The small molecule below binds the protein below.
Small molecule (SMILES): CC[C@H](C)[C@H](NC(=O)[C@@H]1CCCN1CC(=O)[C@H](Cc1ccccc1)NC(=O)[C@H](CC(N)=O)NC(=O)[C@H](CC(C)C)NC(=O)[C@@H](N)CO)C(=O)N[C@H](C(=O)OC)C(C)C

Binding-site contacts:
Ligand atom ND2 contacts residue GLY48 of chain 1.A at 3.5 Å (h-bond).
Ligand atom C4 contacts residue ASP25 of chain 1.A at 2.8 Å.
Ligand atom C1 contacts residue ASP25 of chain 1.B at 3.3 Å.
Ligand atom O contacts residue GLY48 of chain 1.A at 3.0 Å (h-bond).
Ligand atom OG contacts residue ASP30 of chain 1.A at 3.0 Å (salt-bridge).
Ligand atom C1 contacts residue ASP25 of chain 1.A at 3.3 Å.
Ligand atom O contacts residue GLY48 of chain 1.B at 3.4 Å (h-bond).
Ligand atom CD1 contacts residue ILE50 of chain 1.A at 3.3 Å (hydrophobic).
Ligand atom C contacts residue GLY48 of chain 1.A at 3.6 Å.
Ligand atom N contacts residue GLY27 of chain 1.B at 3.1 Å (h-bond).
Ligand atom O1 contacts residue ASP25 of chain 1.B at 2.4 Å (salt-bridge).
Ligand atom CB contacts residue ARG8 of chain 1.A at 3.4 Å.
Ligand atom N contacts residue GLY27 of chain 1.A at 3.1 Å (h-bond).
Ligand atom CA contacts residue ASP29 of chain 1.B at 3.4 Å.
Ligand atom CB contacts residue ASP30 of chain 1.A at 3.5 Å.
Ligand atom OD1 contacts residue ALA28 of chain 1.A at 3.5 Å.
Ligand atom C8 contacts residue GLY27 of chain 1.B at 3.3 Å.
Ligand atom N contacts residue ASP29 of chain 1.A at 3.0 Å (salt-bridge).
Ligand atom O contacts residue ASP29 of chain 1.A at 3.0 Å (salt-bridge).
Ligand atom O contacts residue GLY48 of chain 1.B at 3.0 Å (h-bond).
Ligand atom N contacts residue GLY48 of chain 1.A at 2.9 Å (h-bond).
Ligand atom C7 contacts residue GLY27 of chain 1.A at 3.5 Å.
Ligand atom CG1 contacts residue ILE84 of chain 1.B at 3.2 Å (hydrophobic).
Ligand atom C10 contacts residue ASP25 of chain 1.B at 3.1 Å.
Ligand atom OD1 contacts residue ASP30 of chain 1.A at 3.0 Å (salt-bridge).
Ligand atom C12 contacts residue ILE50 of chain 1.A at 3.5 Å (hydrophobic).
Ligand atom CA contacts residue GLY48 of chain 1.A at 3.4 Å.
Ligand atom O1 contacts residue ASP25 of chain 1.A at 2.8 Å (salt-bridge).
Ligand atom C6 contacts residue ILE50 of chain 1.A at 3.6 Å (hydrophobic).
Ligand atom O contacts residue GLY49 of chain 1.B at 3.2 Å.
Ligand atom CA contacts residue ASP29 of chain 1.A at 3.6 Å.
Ligand atom CG1 contacts residue ALA28 of chain 1.B at 3.6 Å (hydrophobic).
Ligand atom C contacts residue GLY48 of chain 1.B at 3.6 Å.
Ligand atom CG1 contacts residue ARG8 of chain 1.A at 3.3 Å.
Ligand atom O contacts residue GLY27 of chain 1.A at 3.6 Å.
Ligand atom OD1 contacts residue ASP29 of chain 1.A at 3.2 Å (salt-bridge).
Ligand atom O contacts residue ASP29 of chain 1.B at 2.8 Å (salt-bridge).
Ligand atom C13 contacts residue VAL82 of chain 1.B at 3.2 Å (hydrophobic).
Ligand atom N contacts residue GLY48 of chain 1.B at 2.9 Å (h-bond).
Ligand atom CA contacts residue GLY48 of chain 1.B at 3.3 Å.

Sequence of chain 1.B:
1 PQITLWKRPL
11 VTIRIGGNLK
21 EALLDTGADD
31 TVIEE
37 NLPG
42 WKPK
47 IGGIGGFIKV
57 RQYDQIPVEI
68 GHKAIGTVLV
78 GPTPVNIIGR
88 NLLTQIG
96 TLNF

Sequence of chain 1.A:
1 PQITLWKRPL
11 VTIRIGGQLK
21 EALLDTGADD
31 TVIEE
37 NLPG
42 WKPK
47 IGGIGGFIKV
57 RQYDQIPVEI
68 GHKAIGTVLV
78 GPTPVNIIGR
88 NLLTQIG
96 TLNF